Sequence of chain 1.B:
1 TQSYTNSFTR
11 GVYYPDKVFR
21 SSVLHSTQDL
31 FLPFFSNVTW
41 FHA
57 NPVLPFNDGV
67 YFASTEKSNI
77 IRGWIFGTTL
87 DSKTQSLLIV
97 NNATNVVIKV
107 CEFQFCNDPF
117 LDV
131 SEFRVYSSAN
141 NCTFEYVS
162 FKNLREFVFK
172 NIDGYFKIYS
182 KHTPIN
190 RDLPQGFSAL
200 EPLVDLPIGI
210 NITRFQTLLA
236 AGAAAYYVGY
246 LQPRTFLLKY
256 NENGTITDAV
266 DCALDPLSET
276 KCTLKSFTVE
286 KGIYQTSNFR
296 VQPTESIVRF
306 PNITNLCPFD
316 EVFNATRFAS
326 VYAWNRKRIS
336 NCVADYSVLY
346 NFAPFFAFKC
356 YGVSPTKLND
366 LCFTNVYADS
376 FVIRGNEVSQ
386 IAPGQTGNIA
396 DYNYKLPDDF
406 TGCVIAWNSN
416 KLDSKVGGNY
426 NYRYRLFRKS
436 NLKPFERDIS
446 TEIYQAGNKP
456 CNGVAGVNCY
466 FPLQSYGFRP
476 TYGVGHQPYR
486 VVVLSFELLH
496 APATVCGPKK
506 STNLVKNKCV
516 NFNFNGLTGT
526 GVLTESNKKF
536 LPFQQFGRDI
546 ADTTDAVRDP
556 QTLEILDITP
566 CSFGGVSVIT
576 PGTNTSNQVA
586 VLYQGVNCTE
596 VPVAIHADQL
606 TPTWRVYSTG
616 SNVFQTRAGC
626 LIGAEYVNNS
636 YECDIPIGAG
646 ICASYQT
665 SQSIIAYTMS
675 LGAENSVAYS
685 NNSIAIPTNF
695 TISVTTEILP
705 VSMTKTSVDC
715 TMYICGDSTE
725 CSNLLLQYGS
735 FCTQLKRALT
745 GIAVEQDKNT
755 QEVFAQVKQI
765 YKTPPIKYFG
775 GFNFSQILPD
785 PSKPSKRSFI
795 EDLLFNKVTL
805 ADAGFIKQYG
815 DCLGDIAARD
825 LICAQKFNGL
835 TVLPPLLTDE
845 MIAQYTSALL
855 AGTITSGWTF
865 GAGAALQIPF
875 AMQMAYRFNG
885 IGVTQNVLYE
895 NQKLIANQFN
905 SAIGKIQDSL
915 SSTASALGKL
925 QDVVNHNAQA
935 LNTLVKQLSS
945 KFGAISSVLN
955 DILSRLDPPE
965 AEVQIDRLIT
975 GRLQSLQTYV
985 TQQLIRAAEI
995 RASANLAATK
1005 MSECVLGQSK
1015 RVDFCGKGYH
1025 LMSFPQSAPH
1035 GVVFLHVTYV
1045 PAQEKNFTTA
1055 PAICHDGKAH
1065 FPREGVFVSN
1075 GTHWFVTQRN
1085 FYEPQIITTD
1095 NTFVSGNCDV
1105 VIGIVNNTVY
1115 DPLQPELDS

Binding-site contacts:
Ligand atom N2 contacts residue ASN777 of chain 1.B at 2.9 Å (h-bond).
Ligand atom C2 contacts residue SER779 of chain 1.B at 4.4 Å.
Ligand atom C4 contacts residue ASN777 of chain 1.B at 4.2 Å.
Ligand atom C2 contacts residue ASN777 of chain 1.B at 2.5 Å.
Ligand atom C5 contacts residue GLN780 of chain 1.B at 3.4 Å.
Ligand atom O5 contacts residue ASN777 of chain 1.B at 2.4 Å (h-bond).
Ligand atom C7 contacts residue ASN777 of chain 1.B at 3.9 Å.
Ligand atom C3 contacts residue ASN777 of chain 1.B at 3.8 Å.
Ligand atom C1 contacts residue SER779 of chain 1.B at 3.2 Å.
Ligand atom C6 contacts residue GLN780 of chain 1.B at 3.2 Å.
Ligand atom C8 contacts residue GLN780 of chain 1.B at 4.0 Å.
Ligand atom O6 contacts residue GLN780 of chain 1.B at 4.0 Å.
Ligand atom C5 contacts residue SER779 of chain 1.B at 3.6 Å.
Ligand atom C5 contacts residue ASN777 of chain 1.B at 3.6 Å.
Ligand atom C1 contacts residue ASN777 of chain 1.B at 1.4 Å.
Ligand atom O6 contacts residue GLN911 of chain 1.B at 4.2 Å.
Ligand atom O7 contacts residue ASN777 of chain 1.B at 4.3 Å.
Ligand atom C7 contacts residue GLN780 of chain 1.B at 4.5 Å.
Ligand atom O5 contacts residue SER779 of chain 1.B at 3.5 Å (h-bond).
Ligand atom O5 contacts residue GLN780 of chain 1.B at 4.0 Å.

This protein binds this small molecule.
Small molecule (SMILES): CC(=O)N[C@H]1[C@H](O[C@H]2[C@H](O)[C@@H](NC(C)=O)CO[C@@H]2CO)O[C@H](CO)[C@@H](O)[C@@H]1O